Binding-site contacts:
Ligand atom C3 contacts residue ASN576 of chain 1.A at 3.8 Å.
Ligand atom C1 contacts residue ASN576 of chain 1.A at 1.4 Å.
Ligand atom O7 contacts residue ASN576 of chain 1.A at 4.3 Å.
Ligand atom N2 contacts residue ASN576 of chain 1.A at 2.8 Å (h-bond).
Ligand atom O6 contacts residue LYS284 of chain 1.A at 4.3 Å.
Ligand atom C4 contacts residue ASN576 of chain 1.A at 4.3 Å.
Ligand atom C2 contacts residue ASN576 of chain 1.A at 2.5 Å.
Ligand atom C6 contacts residue ASP283 of chain 1.A at 4.4 Å.
Ligand atom C5 contacts residue ASN576 of chain 1.A at 3.7 Å.
Ligand atom C8 contacts residue LYS284 of chain 1.A at 4.2 Å.
Ligand atom C7 contacts residue ASN576 of chain 1.A at 3.8 Å.
Ligand atom O5 contacts residue ASN576 of chain 1.A at 2.5 Å (h-bond).
Ligand atom O6 contacts residue ASP283 of chain 1.A at 3.4 Å (salt-bridge).

The small molecule below binds the protein below.
Small molecule (SMILES): CC(=O)N[C@H]1[C@H](O[C@H]2[C@H](O)[C@@H](NC(C)=O)CO[C@@H]2CO)O[C@H](CO)[C@@H](O)[C@@H]1O

Sequence of chain 1.A:
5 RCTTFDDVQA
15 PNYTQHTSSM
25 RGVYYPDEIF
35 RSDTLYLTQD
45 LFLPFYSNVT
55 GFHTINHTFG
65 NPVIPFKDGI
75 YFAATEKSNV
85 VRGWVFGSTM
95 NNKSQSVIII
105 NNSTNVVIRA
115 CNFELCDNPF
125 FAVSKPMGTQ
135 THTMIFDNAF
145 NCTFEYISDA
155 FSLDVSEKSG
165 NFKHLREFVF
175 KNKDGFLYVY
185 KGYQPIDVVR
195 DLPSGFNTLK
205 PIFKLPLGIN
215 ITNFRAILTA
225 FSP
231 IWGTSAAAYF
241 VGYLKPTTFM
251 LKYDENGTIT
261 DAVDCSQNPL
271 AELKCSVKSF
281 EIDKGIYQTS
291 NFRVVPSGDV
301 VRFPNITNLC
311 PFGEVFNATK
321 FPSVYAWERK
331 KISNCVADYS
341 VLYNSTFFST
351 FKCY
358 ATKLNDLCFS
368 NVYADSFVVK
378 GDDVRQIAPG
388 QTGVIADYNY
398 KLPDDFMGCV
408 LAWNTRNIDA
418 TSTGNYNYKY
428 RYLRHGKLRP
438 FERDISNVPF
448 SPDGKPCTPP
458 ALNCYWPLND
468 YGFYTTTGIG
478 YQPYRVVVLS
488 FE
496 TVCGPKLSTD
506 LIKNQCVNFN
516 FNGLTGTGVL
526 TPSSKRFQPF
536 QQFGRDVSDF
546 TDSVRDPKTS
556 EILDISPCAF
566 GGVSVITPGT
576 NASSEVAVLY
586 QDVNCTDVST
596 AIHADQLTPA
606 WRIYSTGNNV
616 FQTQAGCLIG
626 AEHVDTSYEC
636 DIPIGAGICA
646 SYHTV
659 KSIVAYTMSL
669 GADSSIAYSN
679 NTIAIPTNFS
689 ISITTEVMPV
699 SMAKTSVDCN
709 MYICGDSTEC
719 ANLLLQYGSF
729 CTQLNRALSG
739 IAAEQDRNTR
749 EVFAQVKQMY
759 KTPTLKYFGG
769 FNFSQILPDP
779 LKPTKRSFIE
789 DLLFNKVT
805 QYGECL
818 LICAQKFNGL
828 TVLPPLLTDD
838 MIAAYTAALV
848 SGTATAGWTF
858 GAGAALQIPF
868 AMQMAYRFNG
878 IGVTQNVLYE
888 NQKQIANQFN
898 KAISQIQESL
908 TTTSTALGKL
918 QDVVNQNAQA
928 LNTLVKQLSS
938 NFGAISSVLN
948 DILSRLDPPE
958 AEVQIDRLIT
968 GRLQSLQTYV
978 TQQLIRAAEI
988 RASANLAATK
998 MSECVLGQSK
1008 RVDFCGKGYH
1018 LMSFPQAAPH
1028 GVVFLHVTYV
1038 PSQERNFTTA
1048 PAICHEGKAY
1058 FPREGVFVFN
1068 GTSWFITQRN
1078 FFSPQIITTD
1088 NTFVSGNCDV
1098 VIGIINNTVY